Sequence of chain 1.V:
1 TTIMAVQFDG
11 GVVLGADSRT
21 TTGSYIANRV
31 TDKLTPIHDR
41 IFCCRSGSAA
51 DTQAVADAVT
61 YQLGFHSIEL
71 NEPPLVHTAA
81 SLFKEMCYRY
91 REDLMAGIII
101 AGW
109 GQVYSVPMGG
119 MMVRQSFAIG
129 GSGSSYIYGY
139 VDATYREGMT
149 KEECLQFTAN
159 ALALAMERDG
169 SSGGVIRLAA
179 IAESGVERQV

Binding-site contacts:
Ligand atom C14 contacts residue GLY47 of chain 1.V at 3.8 Å.
Ligand atom C7 contacts residue THR22 of chain 1.V at 3.3 Å.
Ligand atom C22 contacts residue GLY129 of chain 1.V at 3.8 Å.
Ligand atom C11 contacts residue GLY47 of chain 1.V at 3.2 Å.
Ligand atom C10 contacts residue GLY47 of chain 1.V at 3.8 Å.
Ligand atom C16 contacts residue THR1 of chain 1.V at 2.4 Å.
Ligand atom C20 contacts residue LYS33 of chain 1.V at 3.1 Å.
Ligand atom O5 contacts residue THR1 of chain 1.V at 1.9 Å (h-bond).
Ligand atom C18 contacts residue THR20 of chain 1.V at 3.9 Å.
Ligand atom C16 contacts residue GLY47 of chain 1.V at 2.9 Å.
Ligand atom C17 contacts residue GLY47 of chain 1.V at 3.3 Å.
Ligand atom C3 contacts residue THR22 of chain 1.V at 3.4 Å.
Ligand atom C6 contacts residue SER118 of chain 1.W at 3.5 Å.
Ligand atom C15 contacts residue GLY47 of chain 1.V at 3.7 Å.
Ligand atom C19 contacts residue ALA49 of chain 1.V at 3.7 Å (hydrophobic).
Ligand atom C15 contacts residue THR1 of chain 1.V at 2.5 Å.
Ligand atom C8 contacts residue THR21 of chain 1.V at 3.4 Å.
Ligand atom C5 contacts residue THR22 of chain 1.V at 3.7 Å.
Ligand atom S1 contacts residue THR1 of chain 1.V at 2.5 Å (h-bond).
Ligand atom N3 contacts residue THR1 of chain 1.V at 3.2 Å (h-bond).
Ligand atom C18 contacts residue LYS33 of chain 1.V at 3.4 Å.
Ligand atom N3 contacts residue GLY47 of chain 1.V at 3.5 Å (h-bond).
Ligand atom O1 contacts residue HIS116 of chain 1.W at 3.7 Å.
Ligand atom C21 contacts residue THR1 of chain 1.V at 1.4 Å.
Ligand atom C17 contacts residue THR1 of chain 1.V at 3.7 Å.
Ligand atom C11 contacts residue SER48 of chain 1.V at 3.6 Å.
Ligand atom O4 contacts residue THR1 of chain 1.V at 3.3 Å (h-bond).
Ligand atom C18 contacts residue ARG45 of chain 1.V at 3.9 Å.
Ligand atom O5 contacts residue SER130 of chain 1.V at 3.7 Å.
Ligand atom N2 contacts residue THR21 of chain 1.V at 3.0 Å (h-bond).
Ligand atom C2 contacts residue THR22 of chain 1.V at 3.5 Å.
Ligand atom C19 contacts residue ARG45 of chain 1.V at 2.5 Å.
Ligand atom C16 contacts residue SER46 of chain 1.V at 3.8 Å.
Ligand atom C13 contacts residue SER48 of chain 1.V at 3.3 Å.
Ligand atom C4 contacts residue THR22 of chain 1.V at 3.9 Å.
Ligand atom C22 contacts residue SER130 of chain 1.V at 2.8 Å.
Ligand atom C21 contacts residue GLY47 of chain 1.V at 3.7 Å.
Ligand atom O3 contacts residue THR21 of chain 1.V at 3.9 Å.
Ligand atom C13 contacts residue GLY47 of chain 1.V at 2.2 Å.
Ligand atom C20 contacts residue THR20 of chain 1.V at 2.5 Å.

A small-molecule ligand and the protein it binds are described below.
Small molecule (SMILES): CC(C)C[C@@H](CCS(C)(=O)=O)NC(=O)[C@H](CC(C)C)NC(=O)[C@H](CC(C)C)NC(=O)CCCCCCNC(=O)CCCCCNC(=O)CCCCCNC(=O)CC12CC3CC(CC(C3)C1)C2

Sequence of chain 1.W:
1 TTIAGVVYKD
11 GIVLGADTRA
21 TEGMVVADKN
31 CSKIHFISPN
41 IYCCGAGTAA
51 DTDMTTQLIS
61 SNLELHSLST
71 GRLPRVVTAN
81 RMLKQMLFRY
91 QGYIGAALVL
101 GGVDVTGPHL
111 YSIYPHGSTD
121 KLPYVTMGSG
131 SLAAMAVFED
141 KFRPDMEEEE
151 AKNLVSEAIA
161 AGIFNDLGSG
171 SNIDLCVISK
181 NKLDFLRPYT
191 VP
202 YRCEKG